Binding-site contacts:
Ligand atom C28 contacts residue GLU62 of chain 1.A at 2.8 Å.
Ligand atom N01 contacts residue TYR64 of chain 1.A at 3.3 Å (h-bond).
Ligand atom N05 contacts residue ASP12 of chain 1.A at 3.0 Å (salt-bridge).
Ligand atom F23 contacts residue VAL9 of chain 1.A at 3.4 Å.
Ligand atom C27 contacts residue HIS95 of chain 1.A at 3.4 Å.
Ligand atom C05 contacts residue ARG68 of chain 1.A at 3.1 Å.
Ligand atom C26 contacts residue HIS95 of chain 1.A at 3.3 Å.
Ligand atom N01 contacts residue GLU62 of chain 1.A at 3.4 Å (salt-bridge).
Ligand atom N03 contacts residue ARG68 of chain 1.A at 2.8 Å (salt-bridge).
Ligand atom C12 contacts residue GLY60 of chain 1.A at 3.3 Å.
Ligand atom O02 contacts residue ASP69 of chain 1.A at 2.7 Å (salt-bridge).
Ligand atom N05 contacts residue GLY60 of chain 1.A at 2.9 Å (h-bond).
Ligand atom C11 contacts residue GLY60 of chain 1.A at 3.4 Å.
Ligand atom F01 contacts residue TYR64 of chain 1.A at 3.0 Å.
Ligand atom C18 contacts residue ASP69 of chain 1.A at 3.3 Å.
Ligand atom O02 contacts residue TYR64 of chain 1.A at 3.1 Å.
Ligand atom O01 contacts residue HIS95 of chain 1.A at 2.8 Å (h-bond).
Ligand atom F23 contacts residue ILE100 of chain 1.A at 3.4 Å.
Ligand atom C16 contacts residue ARG68 of chain 1.A at 3.4 Å.
Ligand atom C09 contacts residue GLU62 of chain 1.A at 3.4 Å.
Ligand atom C13 contacts residue GLN61 of chain 1.A at 3.3 Å.
Ligand atom C13 contacts residue GLU62 of chain 1.A at 3.4 Å.
Ligand atom C14 contacts residue ASP12 of chain 1.A at 3.4 Å.
Ligand atom C17 contacts residue ARG102 of chain 1.A at 3.3 Å.
Ligand atom N04 contacts residue GLN61 of chain 1.A at 2.9 Å (h-bond).
Ligand atom N01 contacts residue HIS95 of chain 1.A at 3.2 Å (h-bond).
Ligand atom C18 contacts residue ARG102 of chain 1.A at 3.0 Å.
Ligand atom C21 contacts residue VAL103 of chain 1.A at 3.4 Å (hydrophobic).
Ligand atom C12 contacts residue ASP12 of chain 1.A at 3.3 Å.
Ligand atom N06 contacts residue GLU62 of chain 1.A at 2.6 Å (salt-bridge).
Ligand atom C29 contacts residue GLU62 of chain 1.A at 3.3 Å.
Ligand atom C33 contacts residue TYR96 of chain 1.A at 3.2 Å (hydrophobic).
Ligand atom C03 contacts residue GLU62 of chain 1.A at 3.0 Å.
Ligand atom C21 contacts residue MET72 of chain 1.A at 3.3 Å (hydrophobic).
Ligand atom N02 contacts residue GLU62 of chain 1.A at 3.2 Å (salt-bridge).
Ligand atom C16 contacts residue TYR64 of chain 1.A at 3.3 Å (hydrophobic).
Ligand atom O01 contacts residue GLU62 of chain 1.A at 3.0 Å (salt-bridge).
Ligand atom O02 contacts residue ARG102 of chain 1.A at 3.4 Å (salt-bridge).
Ligand atom C16 contacts residue GLU63 of chain 1.A at 3.2 Å.
Ligand atom C09 contacts residue TYR96 of chain 1.A at 3.1 Å (hydrophobic).

A small-molecule ligand and the protein it binds are described below.
Small molecule (SMILES): C#Cc1c(F)ccc2cc(O)cc(-c3ncc4c(N5C[C@H]6CC[C@@H](C5)N6)nc(OC[C@@]56CCCN5C[C@H](F)C6)nc4c3F)c12

Sequence of chain 1.A:
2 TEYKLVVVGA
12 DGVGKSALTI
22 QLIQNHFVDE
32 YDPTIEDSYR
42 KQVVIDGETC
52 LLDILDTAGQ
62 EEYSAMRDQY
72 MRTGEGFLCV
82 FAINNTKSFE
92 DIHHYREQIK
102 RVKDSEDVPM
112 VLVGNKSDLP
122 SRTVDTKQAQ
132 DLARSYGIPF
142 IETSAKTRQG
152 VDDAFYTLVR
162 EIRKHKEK